Binding-site contacts:
Ligand atom C16 contacts residue LEU46 of chain 1.B at 3.9 Å (hydrophobic).
Ligand atom NH2 contacts residue ILE14 of chain 1.B at 2.7 Å (h-bond).
Ligand atom N4 contacts residue ILE14 of chain 1.B at 3.2 Å (h-bond).
Ligand atom N4 contacts residue NDP1 of chain 1.J at 3.8 Å.
Ligand atom C3 contacts residue ASP54 of chain 1.B at 3.8 Å.
Ligand atom C15 contacts residue PRO113 of chain 1.B at 3.7 Å (hydrophobic).
Ligand atom CL3 contacts residue LEU46 of chain 1.B at 3.7 Å.
Ligand atom N4 contacts residue CYS15 of chain 1.B at 3.4 Å.
Ligand atom C6 contacts residue NDP1 of chain 1.J at 3.8 Å.
Ligand atom NH2 contacts residue LEU164 of chain 1.B at 3.1 Å (h-bond).
Ligand atom CL3 contacts residue SER111 of chain 1.B at 3.8 Å.
Ligand atom C12 contacts residue ILE112 of chain 1.B at 3.9 Å (hydrophobic).
Ligand atom NH1 contacts residue CYS15 of chain 1.B at 3.2 Å (h-bond).
Ligand atom C9 contacts residue ASN108 of chain 1.B at 3.5 Å.
Ligand atom C5 contacts residue ILE14 of chain 1.B at 3.4 Å (hydrophobic).
Ligand atom O7 contacts residue NDP1 of chain 1.J at 3.4 Å.
Ligand atom C9 contacts residue NDP1 of chain 1.J at 4.0 Å.
Ligand atom C1 contacts residue ASP54 of chain 1.B at 3.7 Å.
Ligand atom CM1 contacts residue ASP54 of chain 1.B at 3.6 Å.
Ligand atom NH1 contacts residue ILE14 of chain 1.B at 3.9 Å.
Ligand atom C14 contacts residue PRO113 of chain 1.B at 3.6 Å (hydrophobic).
Ligand atom NH2 contacts residue TYR170 of chain 1.B at 3.2 Å (h-bond).
Ligand atom N2 contacts residue PHE58 of chain 1.B at 3.9 Å.
Ligand atom CL3 contacts residue VAL45 of chain 1.B at 3.6 Å.
Ligand atom NH1 contacts residue THR185 of chain 1.B at 3.5 Å (h-bond).
Ligand atom N4 contacts residue PHE58 of chain 1.B at 3.8 Å.
Ligand atom C3 contacts residue CYS15 of chain 1.B at 3.8 Å (hydrophobic).
Ligand atom C3 contacts residue PHE58 of chain 1.B at 3.9 Å (hydrophobic).
Ligand atom C10 contacts residue ASN108 of chain 1.B at 3.5 Å.
Ligand atom N4 contacts residue ALA16 of chain 1.B at 3.9 Å.
Ligand atom N2 contacts residue ASP54 of chain 1.B at 2.9 Å (salt-bridge).
Ligand atom NH2 contacts residue NDP1 of chain 1.J at 3.3 Å.
Ligand atom C8 contacts residue PHE58 of chain 1.B at 3.5 Å (hydrophobic).
Ligand atom C5 contacts residue NDP1 of chain 1.J at 3.4 Å.
Ligand atom C5 contacts residue PHE58 of chain 1.B at 4.0 Å (hydrophobic).
Ligand atom C14 contacts residue MET55 of chain 1.B at 3.8 Å (hydrophobic).
Ligand atom O11 contacts residue ILE112 of chain 1.B at 3.7 Å.
Ligand atom CM1 contacts residue MET55 of chain 1.B at 3.8 Å (hydrophobic).
Ligand atom NH1 contacts residue ASP54 of chain 1.B at 3.0 Å (salt-bridge).
Ligand atom CL2 contacts residue PRO113 of chain 1.B at 3.6 Å.

This protein binds this small molecule.
Small molecule (SMILES): Cc1nc(N)nc(N)c1OCCCOc1cc(Cl)c(Cl)cc1Cl

Sequence of chain 1.B:
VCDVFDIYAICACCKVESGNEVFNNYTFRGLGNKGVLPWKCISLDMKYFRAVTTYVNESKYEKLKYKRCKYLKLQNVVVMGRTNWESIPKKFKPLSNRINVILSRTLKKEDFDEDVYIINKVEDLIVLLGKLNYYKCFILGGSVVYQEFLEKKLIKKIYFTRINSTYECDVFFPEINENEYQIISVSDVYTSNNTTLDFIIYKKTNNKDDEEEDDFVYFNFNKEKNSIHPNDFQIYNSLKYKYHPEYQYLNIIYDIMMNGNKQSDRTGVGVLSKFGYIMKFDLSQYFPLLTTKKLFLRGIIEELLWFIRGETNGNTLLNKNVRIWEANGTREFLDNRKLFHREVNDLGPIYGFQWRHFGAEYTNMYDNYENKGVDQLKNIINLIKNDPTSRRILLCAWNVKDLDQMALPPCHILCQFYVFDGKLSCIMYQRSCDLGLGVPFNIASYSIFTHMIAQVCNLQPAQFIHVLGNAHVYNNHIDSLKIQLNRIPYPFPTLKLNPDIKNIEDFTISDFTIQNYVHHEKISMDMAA